This small molecule binds to this protein.
Small molecule (SMILES): NS(=O)(=O)c1ccc(C(=O)N2CCC(c3ccccc3)CC2)cc1

Sequence of chain 1.A:
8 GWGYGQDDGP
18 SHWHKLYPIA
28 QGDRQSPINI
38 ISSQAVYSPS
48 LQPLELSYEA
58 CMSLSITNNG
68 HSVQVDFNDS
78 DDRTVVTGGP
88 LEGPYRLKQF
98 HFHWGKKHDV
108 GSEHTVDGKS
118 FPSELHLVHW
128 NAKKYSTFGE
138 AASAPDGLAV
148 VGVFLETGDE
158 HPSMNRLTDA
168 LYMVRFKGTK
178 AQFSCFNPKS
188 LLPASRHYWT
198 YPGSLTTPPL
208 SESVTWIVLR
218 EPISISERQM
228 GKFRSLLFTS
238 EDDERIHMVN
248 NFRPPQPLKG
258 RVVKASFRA

Binding-site contacts:
Ligand atom C11 contacts residue PRO206 of chain 1.A at 4.0 Å (hydrophobic).
Ligand atom C13 contacts residue PRO206 of chain 1.A at 3.8 Å (hydrophobic).
Ligand atom C5 contacts residue THR204 of chain 1.A at 3.8 Å.
Ligand atom O1 contacts residue TRP213 of chain 1.A at 3.8 Å.
Ligand atom C6 contacts residue HIS98 of chain 1.A at 3.6 Å.
Ligand atom O2 contacts residue VAL125 of chain 1.A at 3.8 Å.
Ligand atom C18 contacts residue PRO206 of chain 1.A at 3.8 Å (hydrophobic).
Ligand atom N1 contacts residue THR203 of chain 1.A at 2.8 Å (h-bond).
Ligand atom C3 contacts residue LEU202 of chain 1.A at 3.7 Å (hydrophobic).
Ligand atom S1 contacts residue ZN1 of chain 1.B at 3.1 Å.
Ligand atom C16 contacts residue PRO206 of chain 1.A at 3.9 Å (hydrophobic).
Ligand atom C12 contacts residue THR204 of chain 1.A at 3.6 Å.
Ligand atom C14 contacts residue ALA139 of chain 1.A at 4.0 Å (hydrophobic).
Ligand atom C11 contacts residue PRO205 of chain 1.A at 3.9 Å (hydrophobic).
Ligand atom C5 contacts residue GLN96 of chain 1.A at 4.0 Å.
Ligand atom N1 contacts residue HIS100 of chain 1.A at 3.4 Å (h-bond).
Ligand atom O3 contacts residue PHE135 of chain 1.A at 3.3 Å.
Ligand atom C3 contacts residue VAL125 of chain 1.A at 3.8 Å (hydrophobic).
Ligand atom O2 contacts residue HIS98 of chain 1.A at 3.4 Å.
Ligand atom S1 contacts residue HIS98 of chain 1.A at 3.8 Å.
Ligand atom N1 contacts residue HIS123 of chain 1.A at 3.4 Å (h-bond).
Ligand atom O1 contacts residue THR203 of chain 1.A at 3.0 Å (h-bond).
Ligand atom C1 contacts residue HIS98 of chain 1.A at 3.6 Å.
Ligand atom O2 contacts residue ZN1 of chain 1.B at 3.0 Å.
Ligand atom C4 contacts residue GLN96 of chain 1.A at 3.5 Å.
Ligand atom O2 contacts residue VAL147 of chain 1.A at 3.7 Å.
Ligand atom C15 contacts residue ALA139 of chain 1.A at 3.8 Å (hydrophobic).
Ligand atom O2 contacts residue HIS123 of chain 1.A at 3.4 Å (h-bond).
Ligand atom N1 contacts residue HIS98 of chain 1.A at 3.3 Å (h-bond).
Ligand atom N1 contacts residue ZN1 of chain 1.B at 2.0 Å.
Ligand atom C7 contacts residue GLN96 of chain 1.A at 3.6 Å.
Ligand atom C3 contacts residue GLN96 of chain 1.A at 3.8 Å.
Ligand atom C6 contacts residue THR204 of chain 1.A at 3.8 Å.
Ligand atom O1 contacts residue LEU202 of chain 1.A at 3.4 Å.
Ligand atom C15 contacts residue PRO206 of chain 1.A at 3.9 Å (hydrophobic).
Ligand atom O3 contacts residue GLN96 of chain 1.A at 3.2 Å (h-bond).
Ligand atom C2 contacts residue LEU202 of chain 1.A at 3.5 Å (hydrophobic).
Ligand atom O2 contacts residue TRP213 of chain 1.A at 3.8 Å.
Ligand atom C2 contacts residue VAL125 of chain 1.A at 3.7 Å (hydrophobic).
Ligand atom S1 contacts residue THR203 of chain 1.A at 3.9 Å.